This small molecule binds to this protein.
Small molecule (SMILES): O=C(O)c1ccnc2cc([C@@H](OCCN3CCCCC3)c3ccccc3Cl)[nH]c12

Sequence of chain 1.A:
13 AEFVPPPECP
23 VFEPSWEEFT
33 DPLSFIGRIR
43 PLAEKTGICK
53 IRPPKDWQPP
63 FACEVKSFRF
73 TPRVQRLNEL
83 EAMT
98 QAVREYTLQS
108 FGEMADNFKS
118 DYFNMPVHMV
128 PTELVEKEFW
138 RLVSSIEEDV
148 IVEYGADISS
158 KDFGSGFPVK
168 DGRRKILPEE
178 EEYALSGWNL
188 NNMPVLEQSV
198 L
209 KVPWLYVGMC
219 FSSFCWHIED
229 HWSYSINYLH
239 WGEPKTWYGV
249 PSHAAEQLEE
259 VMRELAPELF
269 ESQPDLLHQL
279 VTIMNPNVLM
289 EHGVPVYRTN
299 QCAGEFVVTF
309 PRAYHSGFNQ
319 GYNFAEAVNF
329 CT

Binding-site contacts:
Ligand atom N18 contacts residue ASP154 of chain 1.A at 2.7 Å (salt-bridge).
Ligand atom C06 contacts residue TYR214 of chain 1.A at 3.7 Å (hydrophobic).
Ligand atom N28 contacts residue HIS313 of chain 1.A at 3.5 Å (h-bond).
Ligand atom N05 contacts residue PHE222 of chain 1.A at 3.5 Å.
Ligand atom O01 contacts residue PHE222 of chain 1.A at 3.2 Å.
Ligand atom N28 contacts residue MN1 of chain 1.C at 2.2 Å.
Ligand atom C30 contacts residue TRP245 of chain 1.A at 3.5 Å (hydrophobic).
Ligand atom C26 contacts residue MN1 of chain 1.C at 3.5 Å.
Ligand atom C12 contacts residue PHE222 of chain 1.A at 3.6 Å (hydrophobic).
Ligand atom C02 contacts residue TYR151 of chain 1.A at 3.3 Å (hydrophobic).
Ligand atom C21 contacts residue TRP212 of chain 1.A at 3.5 Å (hydrophobic).
Ligand atom C03 contacts residue PHE222 of chain 1.A at 3.5 Å (hydrophobic).
Ligand atom N28 contacts residue HIS225 of chain 1.A at 3.2 Å (h-bond).
Ligand atom C27 contacts residue HIS225 of chain 1.A at 3.5 Å.
Ligand atom C29 contacts residue ASN235 of chain 1.A at 3.7 Å.
Ligand atom C30 contacts residue PHE222 of chain 1.A at 3.6 Å (hydrophobic).
Ligand atom O31 contacts residue LYS243 of chain 1.A at 2.8 Å (salt-bridge).
Ligand atom O01 contacts residue TYR214 of chain 1.A at 3.5 Å.
Ligand atom C25 contacts residue ASP154 of chain 1.A at 3.4 Å.
Ligand atom C10 contacts residue CYS223 of chain 1.A at 3.6 Å (hydrophobic).
Ligand atom N05 contacts residue TYR214 of chain 1.A at 3.4 Å.
Ligand atom C19 contacts residue ASP154 of chain 1.A at 3.7 Å.
Ligand atom C04 contacts residue PHE222 of chain 1.A at 3.6 Å (hydrophobic).
Ligand atom C11 contacts residue CYS223 of chain 1.A at 3.5 Å (hydrophobic).
Ligand atom CL1 contacts residue ALA153 of chain 1.A at 3.4 Å.
Ligand atom C27 contacts residue MN1 of chain 1.C at 3.2 Å.
Ligand atom O31 contacts residue TYR151 of chain 1.A at 3.4 Å (h-bond).
Ligand atom C16 contacts residue ASP154 of chain 1.A at 3.1 Å.
Ligand atom C29 contacts residue TRP245 of chain 1.A at 3.6 Å (hydrophobic).
Ligand atom CL1 contacts residue TYR151 of chain 1.A at 3.7 Å.
Ligand atom C26 contacts residue HIS225 of chain 1.A at 3.3 Å.
Ligand atom C17 contacts residue ASP154 of chain 1.A at 3.1 Å.
Ligand atom C12 contacts residue SER221 of chain 1.A at 3.6 Å.
Ligand atom C02 contacts residue PHE222 of chain 1.A at 3.3 Å (hydrophobic).
Ligand atom O01 contacts residue TYR151 of chain 1.A at 2.5 Å (h-bond).
Ligand atom O31 contacts residue PHE222 of chain 1.A at 3.6 Å.
Ligand atom C29 contacts residue MN1 of chain 1.C at 3.1 Å.
Ligand atom C29 contacts residue PHE222 of chain 1.A at 3.7 Å (hydrophobic).
Ligand atom C30 contacts residue ASN235 of chain 1.A at 3.7 Å.
Ligand atom C29 contacts residue HIS313 of chain 1.A at 3.7 Å.